Sequence of chain 1.C:
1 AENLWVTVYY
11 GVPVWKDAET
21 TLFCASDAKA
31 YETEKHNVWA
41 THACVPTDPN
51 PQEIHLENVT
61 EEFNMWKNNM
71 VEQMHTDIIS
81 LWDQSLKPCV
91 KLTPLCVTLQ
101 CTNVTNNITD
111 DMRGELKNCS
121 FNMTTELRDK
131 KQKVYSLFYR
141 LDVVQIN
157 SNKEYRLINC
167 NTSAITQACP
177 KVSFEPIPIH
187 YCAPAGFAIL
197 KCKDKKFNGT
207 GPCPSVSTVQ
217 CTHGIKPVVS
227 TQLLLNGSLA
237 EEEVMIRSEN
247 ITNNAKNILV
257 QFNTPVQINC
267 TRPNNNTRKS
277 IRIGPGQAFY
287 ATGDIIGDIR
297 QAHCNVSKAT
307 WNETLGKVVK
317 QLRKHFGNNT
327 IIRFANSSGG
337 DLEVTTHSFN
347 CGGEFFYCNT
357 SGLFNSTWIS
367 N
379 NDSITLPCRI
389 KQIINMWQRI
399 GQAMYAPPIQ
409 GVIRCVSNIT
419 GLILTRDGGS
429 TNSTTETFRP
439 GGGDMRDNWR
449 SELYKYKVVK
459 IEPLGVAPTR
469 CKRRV

This protein binds this small molecule.
Small molecule (SMILES): CC(=O)N[C@H]1[C@H](O[C@H]2[C@H](O)[C@@H](NC(C)=O)CO[C@@H]2CO)O[C@H](CO)[C@@H](O[C@@H]2O[C@H](CO)[C@@H](O)[C@H](O)[C@@H]2O)[C@@H]1O

Binding-site contacts:
Ligand atom C7 contacts residue ASN122 of chain 1.C at 3.5 Å.
Ligand atom O7 contacts residue ASN122 of chain 1.C at 3.9 Å.
Ligand atom O5 contacts residue ASN122 of chain 1.C at 2.4 Å (h-bond).
Ligand atom C8 contacts residue THR98 of chain 1.C at 3.8 Å.
Ligand atom C3 contacts residue ASN122 of chain 1.C at 3.8 Å.
Ligand atom O6 contacts residue ASN122 of chain 1.C at 4.4 Å.
Ligand atom C1 contacts residue ASN122 of chain 1.C at 1.4 Å.
Ligand atom C2 contacts residue ASN122 of chain 1.C at 2.4 Å.
Ligand atom C7 contacts residue GLN100 of chain 1.C at 4.5 Å.
Ligand atom C8 contacts residue PHE121 of chain 1.C at 3.9 Å (hydrophobic).
Ligand atom O7 contacts residue LYS133 of chain 1.C at 3.1 Å (salt-bridge).
Ligand atom C8 contacts residue SER120 of chain 1.C at 3.7 Å.
Ligand atom C7 contacts residue PHE121 of chain 1.C at 4.4 Å (hydrophobic).
Ligand atom C8 contacts residue GLN100 of chain 1.C at 3.7 Å.
Ligand atom C7 contacts residue LYS133 of chain 1.C at 4.3 Å.
Ligand atom C5 contacts residue ASN122 of chain 1.C at 3.7 Å.
Ligand atom C4 contacts residue ASN122 of chain 1.C at 4.2 Å.
Ligand atom O6 contacts residue LYS131 of chain 1.C at 2.7 Å (salt-bridge).
Ligand atom C6 contacts residue LYS131 of chain 1.C at 3.7 Å.
Ligand atom N2 contacts residue ASN122 of chain 1.C at 2.8 Å (h-bond).
Ligand atom C6 contacts residue ASN122 of chain 1.C at 4.4 Å.
Ligand atom O5 contacts residue LYS131 of chain 1.C at 4.0 Å.
Ligand atom C8 contacts residue ASN122 of chain 1.C at 4.5 Å.
Ligand atom C1 contacts residue LYS133 of chain 1.C at 4.4 Å.